Sequence of chain 5.A:
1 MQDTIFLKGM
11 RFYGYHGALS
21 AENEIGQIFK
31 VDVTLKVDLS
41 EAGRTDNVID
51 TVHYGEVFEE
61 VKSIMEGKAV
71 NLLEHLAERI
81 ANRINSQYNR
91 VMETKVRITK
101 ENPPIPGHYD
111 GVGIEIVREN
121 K

Binding-site contacts:
Ligand atom N12 contacts residue HIS53 of chain 8.A at 3.8 Å.
Ligand atom N3 contacts residue TYR54 of chain 8.A at 3.5 Å.
Ligand atom O14 contacts residue ALA18 of chain 5.A at 2.1 Å (h-bond).
Ligand atom C2 contacts residue TYR54 of chain 8.A at 3.5 Å (hydrophobic).
Ligand atom N1 contacts residue GLU74 of chain 5.A at 3.3 Å (salt-bridge).
Ligand atom O16 contacts residue GLU22 of chain 5.A at 2.7 Å (salt-bridge).
Ligand atom C13 contacts residue ALA18 of chain 5.A at 3.2 Å (hydrophobic).
Ligand atom C2 contacts residue VAL52 of chain 8.A at 3.9 Å (hydrophobic).
Ligand atom C6 contacts residue TYR54 of chain 8.A at 3.5 Å (hydrophobic).
Ligand atom C13 contacts residue GLU22 of chain 5.A at 2.9 Å.
Ligand atom O18 contacts residue LEU19 of chain 5.A at 2.7 Å.
Ligand atom C9 contacts residue HIS53 of chain 8.A at 3.8 Å.
Ligand atom C15 contacts residue GLU22 of chain 5.A at 1.9 Å.
Ligand atom O14 contacts residue GLY17 of chain 5.A at 3.3 Å.
Ligand atom N1 contacts residue VAL52 of chain 8.A at 2.9 Å (h-bond).
Ligand atom C17 contacts residue GLU22 of chain 5.A at 2.6 Å.
Ligand atom N7 contacts residue LYS100 of chain 5.A at 3.9 Å.
Ligand atom O5 contacts residue LEU73 of chain 5.A at 3.1 Å (h-bond).
Ligand atom O16 contacts residue PRO104 of chain 5.A at 3.4 Å.
Ligand atom N10 contacts residue TYR54 of chain 8.A at 3.8 Å.
Ligand atom O16 contacts residue LYS100 of chain 5.A at 3.7 Å.
Ligand atom O14 contacts residue GLU22 of chain 5.A at 3.2 Å (salt-bridge).
Ligand atom C11 contacts residue TYR54 of chain 8.A at 3.5 Å (hydrophobic).
Ligand atom O18 contacts residue PRO104 of chain 5.A at 2.6 Å.
Ligand atom C13 contacts residue LEU19 of chain 5.A at 3.7 Å (hydrophobic).
Ligand atom C8 contacts residue ALA18 of chain 5.A at 3.8 Å (hydrophobic).
Ligand atom C4 contacts residue TYR54 of chain 8.A at 3.6 Å (hydrophobic).
Ligand atom O18 contacts residue GLU22 of chain 5.A at 2.9 Å (salt-bridge).
Ligand atom N12 contacts residue TYR54 of chain 8.A at 3.5 Å.
Ligand atom C17 contacts residue PRO104 of chain 5.A at 3.8 Å (hydrophobic).
Ligand atom C15 contacts residue LEU19 of chain 5.A at 3.8 Å (hydrophobic).
Ligand atom N10 contacts residue HIS53 of chain 8.A at 3.7 Å.
Ligand atom O5 contacts residue ASN71 of chain 5.A at 3.6 Å (h-bond).
Ligand atom N1 contacts residue TYR54 of chain 8.A at 3.7 Å.
Ligand atom N3 contacts residue GLU74 of chain 5.A at 3.2 Å (salt-bridge).
Ligand atom C17 contacts residue LEU19 of chain 5.A at 3.0 Å (hydrophobic).
Ligand atom N7 contacts residue TYR54 of chain 8.A at 3.5 Å (h-bond).
Ligand atom O14 contacts residue LEU19 of chain 5.A at 2.8 Å (h-bond).
Ligand atom O16 contacts residue TYR54 of chain 8.A at 3.6 Å (h-bond).
Ligand atom O5 contacts residue LEU72 of chain 5.A at 3.3 Å.

Sequence of chain 8.A:
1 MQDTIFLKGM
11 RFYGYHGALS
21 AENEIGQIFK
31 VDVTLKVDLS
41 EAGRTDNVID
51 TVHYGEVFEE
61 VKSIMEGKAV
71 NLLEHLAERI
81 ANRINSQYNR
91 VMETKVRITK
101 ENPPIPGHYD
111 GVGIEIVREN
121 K

The small molecule below binds the protein below.
Small molecule (SMILES): Nc1nc(=O)c2c([nH]1)NCC([C@H](O)[C@H](O)CO)=N2